Binding-site contacts:
Ligand atom O3 contacts residue TRP89 of chain 2.E at 4.0 Å.
Ligand atom C5 contacts residue LEU264 of chain 2.E at 4.1 Å (hydrophobic).
Ligand atom C1 contacts residue TRP89 of chain 2.E at 3.9 Å (hydrophobic).
Ligand atom C2 contacts residue VAL288 of chain 2.E at 4.2 Å (hydrophobic).
Ligand atom C6 contacts residue ILE287 of chain 2.E at 3.4 Å (hydrophobic).
Ligand atom OXT contacts residue CYS40 of chain 2.E at 3.8 Å.
Ligand atom C5 contacts residue NAD1 of chain 2.EA at 3.9 Å.
Ligand atom C5 contacts residue LEU278 of chain 2.C at 3.9 Å (hydrophobic).
Ligand atom C4 contacts residue ILE287 of chain 2.E at 4.2 Å (hydrophobic).
Ligand atom C5 contacts residue ILE287 of chain 2.E at 3.1 Å (hydrophobic).
Ligand atom O3 contacts residue THR42 of chain 2.E at 3.2 Å (h-bond).
Ligand atom C1 contacts residue CYS150 of chain 2.E at 3.5 Å (hydrophobic).
Ligand atom C4 contacts residue NAD1 of chain 2.EA at 4.5 Å.
Ligand atom C4 contacts residue TRP89 of chain 2.E at 3.7 Å (hydrophobic).
Ligand atom C4 contacts residue LEU278 of chain 2.C at 4.4 Å (hydrophobic).
Ligand atom C1 contacts residue NAD1 of chain 2.EA at 3.4 Å.
Ligand atom C1 contacts residue VAL288 of chain 2.E at 3.8 Å (hydrophobic).
Ligand atom O3 contacts residue LEU264 of chain 2.E at 3.7 Å.
Ligand atom C4 contacts residue LEU264 of chain 2.E at 3.3 Å (hydrophobic).
Ligand atom C1 contacts residue THR42 of chain 2.E at 3.6 Å.
Ligand atom C2 contacts residue NAD1 of chain 2.EA at 3.4 Å.
Ligand atom O3 contacts residue NAD1 of chain 2.EA at 4.2 Å.
Ligand atom C5 contacts residue TRP89 of chain 2.E at 3.1 Å (hydrophobic).
Ligand atom C4 contacts residue TRP51 of chain 2.E at 3.6 Å (hydrophobic).
Ligand atom C2 contacts residue THR42 of chain 2.E at 3.8 Å.
Ligand atom OXT contacts residue THR42 of chain 2.E at 2.5 Å (h-bond).
Ligand atom C1 contacts residue ZN1 of chain 2.CA at 3.1 Å.
Ligand atom OXT contacts residue HIS63 of chain 2.E at 3.0 Å (h-bond).
Ligand atom OXT contacts residue CYS150 of chain 2.E at 3.5 Å (h-bond).
Ligand atom C2 contacts residue TRP89 of chain 2.E at 3.7 Å (hydrophobic).
Ligand atom C6 contacts residue VAL288 of chain 2.E at 3.7 Å (hydrophobic).
Ligand atom C6 contacts residue NAD1 of chain 2.EA at 3.1 Å.
Ligand atom C6 contacts residue TRP89 of chain 2.E at 3.0 Å (hydrophobic).
Ligand atom C1 contacts residue HIS63 of chain 2.E at 3.8 Å.
Ligand atom OXT contacts residue TRP89 of chain 2.E at 4.5 Å.
Ligand atom O3 contacts residue TRP51 of chain 2.E at 3.6 Å.
Ligand atom OXT contacts residue ZN1 of chain 2.CA at 2.2 Å.
Ligand atom C4 contacts residue THR42 of chain 2.E at 4.3 Å.
Ligand atom OXT contacts residue NAD1 of chain 2.EA at 3.1 Å.

The small molecule below binds the protein below.
Small molecule (SMILES): O=Cc1ccco1

Sequence of chain 2.C:
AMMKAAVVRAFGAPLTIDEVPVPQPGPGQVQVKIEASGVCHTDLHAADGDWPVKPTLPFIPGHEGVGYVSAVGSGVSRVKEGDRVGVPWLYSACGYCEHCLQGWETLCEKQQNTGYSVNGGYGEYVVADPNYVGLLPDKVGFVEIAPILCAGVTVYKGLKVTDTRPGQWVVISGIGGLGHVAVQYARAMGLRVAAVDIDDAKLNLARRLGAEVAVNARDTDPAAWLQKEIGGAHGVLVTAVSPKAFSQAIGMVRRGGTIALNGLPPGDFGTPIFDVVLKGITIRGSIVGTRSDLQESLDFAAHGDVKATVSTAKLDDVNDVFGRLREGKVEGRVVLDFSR

Sequence of chain 2.E:
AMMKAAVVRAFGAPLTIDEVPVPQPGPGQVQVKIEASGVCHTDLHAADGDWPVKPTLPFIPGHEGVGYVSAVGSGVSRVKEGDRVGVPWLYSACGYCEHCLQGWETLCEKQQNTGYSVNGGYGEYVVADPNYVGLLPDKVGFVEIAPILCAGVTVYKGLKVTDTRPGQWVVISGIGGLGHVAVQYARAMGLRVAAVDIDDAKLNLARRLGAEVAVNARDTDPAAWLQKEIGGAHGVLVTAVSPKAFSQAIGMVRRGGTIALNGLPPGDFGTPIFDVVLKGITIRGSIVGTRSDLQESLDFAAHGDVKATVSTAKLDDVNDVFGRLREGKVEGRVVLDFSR